The small molecule below binds the protein below.
Small molecule (SMILES): CC(C)CCC[C@@H](C)[C@H]1CC[C@H]2[C@@H]3CC=C4C[C@@H](OC(=O)CCC(=O)O)CC[C@]4(C)[C@H]3CC[C@]12C

Binding-site contacts:
Ligand atom CAM contacts residue AJP1 of chain 1.L at 3.4 Å.
Ligand atom OAG contacts residue VAL195 of chain 1.A at 4.4 Å.
Ligand atom OAF contacts residue AJP1 of chain 1.L at 3.5 Å (h-bond).
Ligand atom CAU contacts residue LEU198 of chain 1.A at 4.1 Å (hydrophobic).
Ligand atom OAH contacts residue AJP1 of chain 1.L at 3.0 Å (h-bond).
Ligand atom CAA contacts residue Y011 of chain 1.K at 3.7 Å.
Ligand atom CAD contacts residue LEU198 of chain 1.A at 4.3 Å (hydrophobic).
Ligand atom CAB contacts residue Y011 of chain 1.K at 3.8 Å.
Ligand atom CAJ contacts residue PHE135 of chain 1.A at 4.0 Å (hydrophobic).
Ligand atom CAY contacts residue AJP1 of chain 1.L at 4.3 Å.
Ligand atom CAR contacts residue VAL195 of chain 1.A at 4.0 Å (hydrophobic).
Ligand atom CAT contacts residue VAL195 of chain 1.A at 4.2 Å (hydrophobic).
Ligand atom CAX contacts residue AJP1 of chain 1.L at 3.2 Å.
Ligand atom CAC contacts residue MET201 of chain 1.A at 4.2 Å (hydrophobic).
Ligand atom CBA contacts residue Y011 of chain 1.K at 3.7 Å.
Ligand atom CAL contacts residue AJP1 of chain 1.L at 3.2 Å.
Ligand atom CAD contacts residue VAL195 of chain 1.A at 3.7 Å (hydrophobic).
Ligand atom CAT contacts residue AJP1 of chain 1.L at 4.0 Å.
Ligand atom CAR contacts residue AJP1 of chain 1.L at 4.0 Å.
Ligand atom CAD contacts residue GLN197 of chain 1.A at 3.4 Å.
Ligand atom CAA contacts residue LEU138 of chain 1.A at 4.0 Å (hydrophobic).
Ligand atom OAH contacts residue VAL195 of chain 1.A at 4.4 Å.

Sequence of chain 1.A:
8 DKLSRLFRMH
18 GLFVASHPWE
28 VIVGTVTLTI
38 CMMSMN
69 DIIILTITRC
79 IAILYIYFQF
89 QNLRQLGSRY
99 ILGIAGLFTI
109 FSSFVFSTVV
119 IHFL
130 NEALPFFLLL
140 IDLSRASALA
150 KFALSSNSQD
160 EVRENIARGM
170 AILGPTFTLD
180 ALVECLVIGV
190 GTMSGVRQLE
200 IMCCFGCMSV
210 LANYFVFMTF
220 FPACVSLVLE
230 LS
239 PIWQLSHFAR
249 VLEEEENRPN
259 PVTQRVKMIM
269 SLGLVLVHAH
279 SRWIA